The protein below binds the small molecule below.
Small molecule (SMILES): CC(=O)NCCNc1cccc2c(S(=O)(=O)O)cccc12

Binding-site contacts:
Ligand atom C7 contacts residue HIS56 of chain 20.A at 3.8 Å.
Ligand atom C5' contacts residue CYS49 of chain 20.A at 3.8 Å (hydrophobic).
Ligand atom C6 contacts residue HIS52 of chain 20.A at 3.6 Å.
Ligand atom C7 contacts residue HIS52 of chain 20.A at 3.6 Å.
Ligand atom C2' contacts residue CYS49 of chain 20.A at 2.8 Å (hydrophobic).
Ligand atom O2S contacts residue HIS56 of chain 20.A at 4.4 Å.
Ligand atom O2' contacts residue CYS49 of chain 20.A at 3.9 Å.
Ligand atom C3 contacts residue HIS53 of chain 20.A at 4.0 Å.
Ligand atom C10 contacts residue HIS53 of chain 20.A at 3.4 Å.
Ligand atom C4' contacts residue CYS49 of chain 20.A at 4.5 Å (hydrophobic).
Ligand atom O3S contacts residue HIS56 of chain 20.A at 3.4 Å.
Ligand atom N3' contacts residue CYS49 of chain 20.A at 3.1 Å (h-bond).
Ligand atom C5 contacts residue HIS53 of chain 20.A at 3.7 Å.
Ligand atom C7 contacts residue HIS53 of chain 20.A at 4.2 Å.
Ligand atom C1 contacts residue HIS53 of chain 20.A at 4.4 Å.
Ligand atom C8 contacts residue HIS56 of chain 20.A at 3.9 Å.
Ligand atom C4 contacts residue HIS53 of chain 20.A at 3.5 Å.
Ligand atom C1' contacts residue CYS49 of chain 20.A at 1.8 Å (hydrophobic).
Ligand atom C9 contacts residue HIS53 of chain 20.A at 4.0 Å.
Ligand atom C6 contacts residue HIS53 of chain 20.A at 3.8 Å.
Ligand atom C2 contacts residue HIS53 of chain 20.A at 4.4 Å.
Ligand atom N6' contacts residue HIS53 of chain 20.A at 3.8 Å.
Ligand atom C5' contacts residue HIS53 of chain 20.A at 4.2 Å.
Ligand atom O2' contacts residue HIS52 of chain 20.A at 2.7 Å (h-bond).
Ligand atom C2' contacts residue HIS52 of chain 20.A at 3.9 Å.

Sequence of chain 20.A:
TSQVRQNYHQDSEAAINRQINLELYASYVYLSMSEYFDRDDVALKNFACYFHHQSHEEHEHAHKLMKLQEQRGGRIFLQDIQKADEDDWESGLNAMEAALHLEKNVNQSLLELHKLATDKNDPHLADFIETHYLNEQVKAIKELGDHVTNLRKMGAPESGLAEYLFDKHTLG